Sequence of chain 1.E:
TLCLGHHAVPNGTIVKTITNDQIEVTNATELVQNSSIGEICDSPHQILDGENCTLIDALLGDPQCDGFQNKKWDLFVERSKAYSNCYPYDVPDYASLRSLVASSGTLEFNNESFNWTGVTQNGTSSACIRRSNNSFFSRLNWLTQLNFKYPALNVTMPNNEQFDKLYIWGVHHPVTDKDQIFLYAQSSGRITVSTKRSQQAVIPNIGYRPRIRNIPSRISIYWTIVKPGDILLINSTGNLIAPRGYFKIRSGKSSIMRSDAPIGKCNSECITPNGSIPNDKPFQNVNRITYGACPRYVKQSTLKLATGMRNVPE

Binding-site contacts:
Ligand atom C8 contacts residue ASN301 of chain 1.E at 4.4 Å.
Ligand atom C7 contacts residue ASN301 of chain 1.E at 3.2 Å.
Ligand atom C6 contacts residue ASN314 of chain 1.E at 4.4 Å.
Ligand atom C4 contacts residue ASN301 of chain 1.E at 4.3 Å.
Ligand atom C5 contacts residue ASN314 of chain 1.E at 3.9 Å.
Ligand atom C2 contacts residue ASN301 of chain 1.E at 2.5 Å.
Ligand atom C1 contacts residue VAL313 of chain 1.E at 4.2 Å (hydrophobic).
Ligand atom N2 contacts residue ASN301 of chain 1.E at 2.9 Å (h-bond).
Ligand atom C5 contacts residue ASN301 of chain 1.E at 3.7 Å.
Ligand atom O5 contacts residue ASN301 of chain 1.E at 2.4 Å (h-bond).
Ligand atom C3 contacts residue VAL313 of chain 1.E at 4.5 Å (hydrophobic).
Ligand atom C1 contacts residue ASN301 of chain 1.E at 1.4 Å.
Ligand atom C1 contacts residue ASN314 of chain 1.E at 4.1 Å.
Ligand atom C8 contacts residue VAL313 of chain 1.E at 4.3 Å (hydrophobic).
Ligand atom C2 contacts residue VAL313 of chain 1.E at 4.3 Å (hydrophobic).
Ligand atom C3 contacts residue ASN301 of chain 1.E at 3.8 Å.
Ligand atom O7 contacts residue ASN301 of chain 1.E at 3.3 Å (h-bond).
Ligand atom O5 contacts residue ASN314 of chain 1.E at 4.0 Å.
Ligand atom N2 contacts residue VAL313 of chain 1.E at 3.7 Å.

A protein and the small-molecule ligand that binds it are described below.
Small molecule (SMILES): CC(=O)N[C@H]1[C@H](O[C@H]2[C@H](O)[C@@H](NC(C)=O)CO[C@@H]2CO)O[C@H](CO)[C@@H](O[C@@H]2O[C@H](CO)[C@@H](O)[C@H](O)[C@@H]2O)[C@@H]1O